Binding-site contacts:
Ligand atom O contacts residue GLY92 of chain 2.C at 3.4 Å.
Ligand atom C contacts residue GLY92 of chain 2.C at 3.6 Å.
Ligand atom OE1 contacts residue ASP94 of chain 2.C at 4.2 Å.
Ligand atom N contacts residue ASP94 of chain 2.C at 2.9 Å (salt-bridge).
Ligand atom OE1 contacts residue THR93 of chain 2.C at 2.8 Å (h-bond).
Ligand atom N contacts residue GLU287 of chain 2.D at 2.6 Å (salt-bridge).
Ligand atom O contacts residue SER60 of chain 2.C at 2.7 Å (h-bond).
Ligand atom OXT contacts residue GLY92 of chain 2.C at 3.2 Å.
Ligand atom C contacts residue THR93 of chain 2.C at 4.1 Å.
Ligand atom CA contacts residue GLU287 of chain 2.D at 3.4 Å.
Ligand atom CA contacts residue GLN61 of chain 2.C at 3.4 Å.
Ligand atom OXT contacts residue THR93 of chain 2.C at 4.4 Å.
Ligand atom OE2 contacts residue HIS91 of chain 2.C at 4.4 Å.
Ligand atom OE1 contacts residue LYS166 of chain 2.C at 4.4 Å.
Ligand atom CG contacts residue GLY92 of chain 2.C at 4.3 Å.
Ligand atom C contacts residue GLY59 of chain 2.C at 4.4 Å.
Ligand atom C contacts residue GLN61 of chain 2.C at 3.4 Å.
Ligand atom O contacts residue THR93 of chain 2.C at 3.4 Å (h-bond).
Ligand atom CA contacts residue ASP94 of chain 2.C at 4.0 Å.
Ligand atom OXT contacts residue SER60 of chain 2.C at 2.8 Å (h-bond).
Ligand atom CD contacts residue GLY92 of chain 2.C at 4.0 Å.
Ligand atom N contacts residue ASN252 of chain 2.D at 3.5 Å (h-bond).
Ligand atom O contacts residue GLN61 of chain 2.C at 3.8 Å.
Ligand atom CB contacts residue GLU287 of chain 2.D at 3.5 Å.
Ligand atom C contacts residue ASP94 of chain 2.C at 4.1 Å.
Ligand atom OE2 contacts residue THR93 of chain 2.C at 2.8 Å (h-bond).
Ligand atom OXT contacts residue GLY59 of chain 2.C at 3.5 Å.
Ligand atom OE2 contacts residue GLY92 of chain 2.C at 3.3 Å.
Ligand atom CD contacts residue ALA118 of chain 2.C at 3.6 Å (hydrophobic).
Ligand atom OE1 contacts residue ALA118 of chain 2.C at 3.8 Å.
Ligand atom O contacts residue ASP94 of chain 2.C at 3.2 Å (salt-bridge).
Ligand atom N contacts residue GLN61 of chain 2.C at 3.5 Å (h-bond).
Ligand atom OXT contacts residue GLN61 of chain 2.C at 3.6 Å (h-bond).
Ligand atom CD contacts residue THR93 of chain 2.C at 3.4 Å.
Ligand atom C contacts residue SER60 of chain 2.C at 3.5 Å.
Ligand atom OE2 contacts residue ALA118 of chain 2.C at 3.2 Å (h-bond).

The small molecule below binds the protein below.
Small molecule (SMILES): N[C@@H](CCC(=O)O)C(=O)O

Sequence of chain 2.D:
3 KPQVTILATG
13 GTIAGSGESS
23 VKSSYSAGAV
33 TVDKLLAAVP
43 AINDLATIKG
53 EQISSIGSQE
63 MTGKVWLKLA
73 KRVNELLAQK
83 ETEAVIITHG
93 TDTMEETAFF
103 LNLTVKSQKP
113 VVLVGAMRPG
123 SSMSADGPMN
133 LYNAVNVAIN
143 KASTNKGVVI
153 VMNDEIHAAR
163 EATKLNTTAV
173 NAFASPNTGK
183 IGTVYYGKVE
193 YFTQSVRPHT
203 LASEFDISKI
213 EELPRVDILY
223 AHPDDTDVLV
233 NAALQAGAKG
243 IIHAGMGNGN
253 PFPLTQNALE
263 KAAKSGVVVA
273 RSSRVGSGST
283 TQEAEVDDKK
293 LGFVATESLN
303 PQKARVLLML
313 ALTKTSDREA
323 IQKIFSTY

Sequence of chain 2.C:
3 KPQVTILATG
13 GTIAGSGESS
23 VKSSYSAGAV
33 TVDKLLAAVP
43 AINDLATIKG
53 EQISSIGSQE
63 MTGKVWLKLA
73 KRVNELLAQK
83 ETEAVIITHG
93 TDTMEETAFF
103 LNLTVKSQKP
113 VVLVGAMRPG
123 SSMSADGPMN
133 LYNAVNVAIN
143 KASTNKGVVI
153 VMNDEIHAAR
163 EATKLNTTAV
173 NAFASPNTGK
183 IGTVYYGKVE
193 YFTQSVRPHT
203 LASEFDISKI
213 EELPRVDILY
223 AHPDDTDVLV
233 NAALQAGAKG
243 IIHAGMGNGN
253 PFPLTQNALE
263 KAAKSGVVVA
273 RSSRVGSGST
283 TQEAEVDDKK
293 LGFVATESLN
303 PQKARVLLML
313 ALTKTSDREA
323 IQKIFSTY